Sequence of chain 1.A:
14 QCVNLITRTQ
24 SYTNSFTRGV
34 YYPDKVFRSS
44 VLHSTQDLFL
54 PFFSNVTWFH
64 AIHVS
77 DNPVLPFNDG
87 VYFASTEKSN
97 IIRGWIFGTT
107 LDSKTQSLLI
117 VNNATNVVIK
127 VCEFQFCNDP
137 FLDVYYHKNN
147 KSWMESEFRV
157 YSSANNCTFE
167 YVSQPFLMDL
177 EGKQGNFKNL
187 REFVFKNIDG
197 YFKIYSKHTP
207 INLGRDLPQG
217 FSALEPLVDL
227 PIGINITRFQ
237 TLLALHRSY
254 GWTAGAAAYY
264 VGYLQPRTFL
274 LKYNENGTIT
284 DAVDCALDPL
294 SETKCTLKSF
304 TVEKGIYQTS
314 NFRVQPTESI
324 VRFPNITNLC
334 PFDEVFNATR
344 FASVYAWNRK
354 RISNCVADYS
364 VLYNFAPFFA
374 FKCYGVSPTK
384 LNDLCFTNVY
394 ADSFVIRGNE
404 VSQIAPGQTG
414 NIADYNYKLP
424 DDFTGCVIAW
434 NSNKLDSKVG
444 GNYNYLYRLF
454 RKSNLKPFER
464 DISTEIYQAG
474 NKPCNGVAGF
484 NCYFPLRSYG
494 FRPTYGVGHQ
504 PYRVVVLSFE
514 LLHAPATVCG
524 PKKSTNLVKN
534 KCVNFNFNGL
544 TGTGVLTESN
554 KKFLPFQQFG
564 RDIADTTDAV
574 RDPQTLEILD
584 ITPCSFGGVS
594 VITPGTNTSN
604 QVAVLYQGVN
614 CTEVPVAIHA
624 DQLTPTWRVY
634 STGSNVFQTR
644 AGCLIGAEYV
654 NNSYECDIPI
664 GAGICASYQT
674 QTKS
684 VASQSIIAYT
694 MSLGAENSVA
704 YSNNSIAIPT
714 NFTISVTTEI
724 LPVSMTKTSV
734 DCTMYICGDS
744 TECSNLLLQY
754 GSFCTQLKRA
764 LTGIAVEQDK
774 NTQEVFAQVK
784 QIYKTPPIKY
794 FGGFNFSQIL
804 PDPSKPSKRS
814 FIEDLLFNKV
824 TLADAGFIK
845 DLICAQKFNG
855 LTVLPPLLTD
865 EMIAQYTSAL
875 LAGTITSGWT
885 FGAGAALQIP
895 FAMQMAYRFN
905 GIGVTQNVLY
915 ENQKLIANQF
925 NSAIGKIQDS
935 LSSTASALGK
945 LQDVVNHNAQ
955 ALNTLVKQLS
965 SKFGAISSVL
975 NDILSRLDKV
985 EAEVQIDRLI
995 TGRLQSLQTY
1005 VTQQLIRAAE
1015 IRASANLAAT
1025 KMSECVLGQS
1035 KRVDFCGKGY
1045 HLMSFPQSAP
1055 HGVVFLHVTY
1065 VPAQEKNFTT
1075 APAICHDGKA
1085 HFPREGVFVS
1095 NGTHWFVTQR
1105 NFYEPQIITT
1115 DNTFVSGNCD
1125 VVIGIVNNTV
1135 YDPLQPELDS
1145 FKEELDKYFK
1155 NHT

Binding-site contacts:
Ligand atom N2 contacts residue ASN328 of chain 1.A at 2.9 Å (h-bond).
Ligand atom C1 contacts residue ASN328 of chain 1.A at 1.5 Å.
Ligand atom C2 contacts residue ASN328 of chain 1.A at 2.5 Å.
Ligand atom C4 contacts residue ASN328 of chain 1.A at 4.3 Å.
Ligand atom O5 contacts residue ASN328 of chain 1.A at 2.4 Å (h-bond).
Ligand atom C7 contacts residue ASN328 of chain 1.A at 4.0 Å.
Ligand atom C7 contacts residue GLN577 of chain 1.A at 4.0 Å.
Ligand atom C8 contacts residue THR578 of chain 1.A at 4.5 Å.
Ligand atom C5 contacts residue ASN328 of chain 1.A at 3.7 Å.
Ligand atom C3 contacts residue ASN328 of chain 1.A at 3.8 Å.
Ligand atom N2 contacts residue GLN577 of chain 1.A at 3.6 Å.
Ligand atom C8 contacts residue GLN577 of chain 1.A at 3.3 Å.

This small molecule binds to this protein.
Small molecule (SMILES): CC(=O)N[C@@H]1[C@@H](O)[C@H](O)[C@@H](CO)O[C@H]1O